Sequence of chain 2.F:
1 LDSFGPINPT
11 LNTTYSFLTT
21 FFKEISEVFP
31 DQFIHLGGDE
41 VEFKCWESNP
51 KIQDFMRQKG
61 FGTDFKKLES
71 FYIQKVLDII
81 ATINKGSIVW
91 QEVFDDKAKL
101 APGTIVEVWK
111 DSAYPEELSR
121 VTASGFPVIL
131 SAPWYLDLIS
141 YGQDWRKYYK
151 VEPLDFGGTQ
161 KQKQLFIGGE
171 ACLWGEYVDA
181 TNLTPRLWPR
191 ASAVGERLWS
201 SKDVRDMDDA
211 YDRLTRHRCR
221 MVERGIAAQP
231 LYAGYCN

A protein and the small-molecule ligand that binds it are described below.
Small molecule (SMILES): CC1=N[C@@H]2[C@@H](O)[C@H](O)[C@@H](CO)O[C@@H]2S1

Binding-site contacts:
Ligand atom C4 contacts residue TRP174 of chain 1.F at 3.9 Å (hydrophobic).
Ligand atom C7 contacts residue TRP174 of chain 1.F at 3.4 Å (hydrophobic).
Ligand atom S1 contacts residue TRP109 of chain 1.F at 3.4 Å.
Ligand atom N2 contacts residue GLU40 of chain 1.F at 4.1 Å.
Ligand atom C6 contacts residue ASP137 of chain 1.F at 3.2 Å.
Ligand atom C5 contacts residue TRP174 of chain 1.F at 3.6 Å (hydrophobic).
Ligand atom C2 contacts residue ASP39 of chain 1.F at 4.0 Å.
Ligand atom C4 contacts residue ARG90 of chain 1.E at 4.1 Å.
Ligand atom C2 contacts residue GLU40 of chain 1.F at 3.6 Å.
Ligand atom C6 contacts residue GLU176 of chain 1.F at 4.1 Å.
Ligand atom O6 contacts residue TRP174 of chain 1.F at 3.9 Å.
Ligand atom C7 contacts residue ASP39 of chain 1.F at 3.9 Å.
Ligand atom C7 contacts residue TYR135 of chain 1.F at 3.6 Å (hydrophobic).
Ligand atom C8 contacts residue ASP39 of chain 1.F at 4.0 Å.
Ligand atom S1 contacts residue TYR135 of chain 1.F at 2.4 Å (h-bond).
Ligand atom O5 contacts residue TYR135 of chain 1.F at 3.8 Å.
Ligand atom S1 contacts residue TRP174 of chain 1.F at 3.4 Å (h-bond).
Ligand atom O4 contacts residue ARG90 of chain 1.E at 2.9 Å (salt-bridge).
Ligand atom C7 contacts residue TRP109 of chain 1.F at 4.0 Å (hydrophobic).
Ligand atom O6 contacts residue ASP137 of chain 1.F at 2.7 Å (salt-bridge).
Ligand atom O6 contacts residue TYR135 of chain 1.F at 3.6 Å.
Ligand atom C1 contacts residue TYR135 of chain 1.F at 4.0 Å (hydrophobic).
Ligand atom C8 contacts residue TRP174 of chain 1.F at 3.5 Å (hydrophobic).
Ligand atom C3 contacts residue TRP174 of chain 1.F at 3.9 Å (hydrophobic).
Ligand atom O3 contacts residue ASP39 of chain 1.F at 4.0 Å.
Ligand atom C1 contacts residue GLU40 of chain 1.F at 4.1 Å.
Ligand atom C6 contacts residue TRP174 of chain 1.F at 3.8 Å (hydrophobic).
Ligand atom O3 contacts residue ARG90 of chain 1.E at 3.0 Å (salt-bridge).
Ligand atom C3 contacts residue ARG90 of chain 1.E at 4.1 Å.
Ligand atom C8 contacts residue TRP109 of chain 1.F at 3.8 Å (hydrophobic).
Ligand atom N2 contacts residue TRP174 of chain 1.F at 4.0 Å.
Ligand atom C4 contacts residue GLU176 of chain 1.F at 3.6 Å.
Ligand atom C8 contacts residue TRP90 of chain 1.F at 3.3 Å (hydrophobic).
Ligand atom N2 contacts residue ASP39 of chain 1.F at 3.0 Å (salt-bridge).
Ligand atom C8 contacts residue TYR135 of chain 1.F at 3.7 Å (hydrophobic).
Ligand atom O4 contacts residue TRP174 of chain 1.F at 3.4 Å.
Ligand atom O4 contacts residue GLU176 of chain 1.F at 2.8 Å (salt-bridge).
Ligand atom C1 contacts residue TRP109 of chain 1.F at 3.5 Å (hydrophobic).
Ligand atom O3 contacts residue GLU40 of chain 1.F at 3.7 Å.
Ligand atom O3 contacts residue HIS173 of chain 1.E at 3.3 Å.

Sequence of chain 1.F:
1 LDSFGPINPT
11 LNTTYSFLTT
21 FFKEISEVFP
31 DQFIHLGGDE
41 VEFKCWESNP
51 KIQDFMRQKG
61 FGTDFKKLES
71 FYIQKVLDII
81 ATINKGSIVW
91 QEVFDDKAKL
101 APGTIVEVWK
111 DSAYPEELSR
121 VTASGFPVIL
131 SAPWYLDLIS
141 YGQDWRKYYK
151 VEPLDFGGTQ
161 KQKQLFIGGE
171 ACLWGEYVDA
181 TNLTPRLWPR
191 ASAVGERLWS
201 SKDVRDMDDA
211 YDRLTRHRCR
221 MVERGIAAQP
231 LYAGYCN

Sequence of chain 1.E:
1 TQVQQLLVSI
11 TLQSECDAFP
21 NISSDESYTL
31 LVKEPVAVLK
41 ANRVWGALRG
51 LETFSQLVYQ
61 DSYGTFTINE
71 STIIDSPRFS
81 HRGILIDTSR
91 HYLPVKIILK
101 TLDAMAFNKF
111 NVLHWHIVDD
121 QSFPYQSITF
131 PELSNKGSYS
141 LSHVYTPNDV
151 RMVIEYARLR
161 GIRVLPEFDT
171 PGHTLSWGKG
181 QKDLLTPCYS